Binding-site contacts:
Ligand atom C15 contacts residue PRO272 of chain 1.QA at 3.6 Å (hydrophobic).
Ligand atom C17 contacts residue LEU361 of chain 1.QA at 3.8 Å (hydrophobic).
Ligand atom C28 contacts residue GLY360 of chain 1.QA at 3.8 Å.
Ligand atom C44 contacts residue LEU361 of chain 1.QA at 3.7 Å (hydrophobic).
Ligand atom C32 contacts residue ASP26 of chain 1.QA at 3.5 Å.
Ligand atom C13 contacts residue HIS227 of chain 1.QA at 3.8 Å.
Ligand atom C19 contacts residue THR274 of chain 1.QA at 3.5 Å.
Ligand atom C07 contacts residue LEU228 of chain 1.QA at 3.5 Å (hydrophobic).
Ligand atom C44 contacts residue GLY360 of chain 1.QA at 3.8 Å.
Ligand atom C09 contacts residue HIS227 of chain 1.QA at 3.7 Å.
Ligand atom C14 contacts residue LEU215 of chain 1.QA at 3.7 Å (hydrophobic).
Ligand atom O06 contacts residue THR274 of chain 1.QA at 3.0 Å (h-bond).
Ligand atom O13 contacts residue LYS359 of chain 1.QA at 3.0 Å (salt-bridge).
Ligand atom C30 contacts residue HIS227 of chain 1.QA at 3.4 Å.
Ligand atom C31 contacts residue HIS227 of chain 1.QA at 3.6 Å.
Ligand atom C22 contacts residue GLN279 of chain 1.QA at 3.5 Å.
Ligand atom C33 contacts residue ASP26 of chain 1.QA at 3.2 Å.
Ligand atom O08 contacts residue GLN279 of chain 1.QA at 2.6 Å (h-bond).
Ligand atom C47 contacts residue ARG276 of chain 1.QA at 3.3 Å.
Ligand atom O12 contacts residue GLY360 of chain 1.QA at 3.7 Å.
Ligand atom C36 contacts residue HIS227 of chain 1.QA at 3.3 Å.
Ligand atom O06 contacts residue LEU273 of chain 1.QA at 3.7 Å.
Ligand atom C21 contacts residue GLN279 of chain 1.QA at 3.6 Å.
Ligand atom O05 contacts residue LEU361 of chain 1.QA at 3.3 Å.
Ligand atom O06 contacts residue PRO272 of chain 1.QA at 3.8 Å.
Ligand atom C20 contacts residue GLN279 of chain 1.QA at 3.1 Å.
Ligand atom O13 contacts residue GLY360 of chain 1.QA at 3.1 Å (h-bond).
Ligand atom O09 contacts residue GLN279 of chain 1.QA at 3.3 Å (h-bond).
Ligand atom C42 contacts residue VAL23 of chain 1.QA at 3.8 Å (hydrophobic).
Ligand atom C07 contacts residue HIS227 of chain 1.QA at 3.7 Å.
Ligand atom C34 contacts residue ASP26 of chain 1.QA at 3.8 Å.
Ligand atom C14 contacts residue THR274 of chain 1.QA at 3.4 Å.
Ligand atom C08 contacts residue LEU228 of chain 1.QA at 3.5 Å (hydrophobic).
Ligand atom O07 contacts residue GLN279 of chain 1.QA at 3.2 Å (h-bond).
Ligand atom C08 contacts residue HIS227 of chain 1.QA at 3.1 Å.
Ligand atom O14 contacts residue HIS227 of chain 1.QA at 2.7 Å (h-bond).
Ligand atom C40 contacts residue SER234 of chain 1.QA at 3.0 Å.
Ligand atom C39 contacts residue SER234 of chain 1.QA at 3.8 Å.
Ligand atom C23 contacts residue GLN279 of chain 1.QA at 3.8 Å.
Ligand atom C41 contacts residue VAL23 of chain 1.QA at 3.5 Å (hydrophobic).

The small molecule below binds the protein below.
Small molecule (SMILES): CC(=O)O[C@H]1C(=O)[C@@]2(C)[C@H]([C@H](OC(=O)c3ccccc3)[C@]3(O)C[C@H](OC(=O)[C@H](O)[C@@H](NC(=O)c4ccccc4)c4ccccc4)C(C)=C1C3(C)C)[C@]1(OC(C)=O)CO[C@@H]1C[C@@H]2O

Sequence of chain 1.QA:
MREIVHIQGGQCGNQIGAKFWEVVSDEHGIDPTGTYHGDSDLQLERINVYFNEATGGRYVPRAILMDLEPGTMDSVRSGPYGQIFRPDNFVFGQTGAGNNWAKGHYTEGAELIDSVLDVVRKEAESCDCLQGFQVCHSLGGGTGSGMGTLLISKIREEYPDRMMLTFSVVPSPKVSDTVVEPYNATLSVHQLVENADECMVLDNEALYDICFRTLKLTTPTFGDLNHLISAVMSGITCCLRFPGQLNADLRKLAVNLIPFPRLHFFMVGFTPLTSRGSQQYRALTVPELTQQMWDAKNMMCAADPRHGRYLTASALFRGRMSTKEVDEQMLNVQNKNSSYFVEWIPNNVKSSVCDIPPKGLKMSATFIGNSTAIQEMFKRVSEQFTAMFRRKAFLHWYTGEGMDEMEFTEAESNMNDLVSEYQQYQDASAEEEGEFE